Sequence of chain 17.A:
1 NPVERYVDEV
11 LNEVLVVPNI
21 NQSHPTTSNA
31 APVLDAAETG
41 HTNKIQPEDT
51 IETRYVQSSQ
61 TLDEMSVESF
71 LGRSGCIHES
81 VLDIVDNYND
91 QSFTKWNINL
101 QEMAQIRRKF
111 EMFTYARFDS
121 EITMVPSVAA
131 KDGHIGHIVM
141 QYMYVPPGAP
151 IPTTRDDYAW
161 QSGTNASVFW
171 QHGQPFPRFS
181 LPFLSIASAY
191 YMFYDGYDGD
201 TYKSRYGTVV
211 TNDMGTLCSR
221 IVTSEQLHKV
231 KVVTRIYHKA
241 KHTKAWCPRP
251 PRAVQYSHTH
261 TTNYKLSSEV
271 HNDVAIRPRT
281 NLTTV

A small-molecule ligand and the protein it binds are described below.
Small molecule (SMILES): Cc1cc(CCCOc2c(C)cc(-n3nnc(C)n3)cc2C)on1

Binding-site contacts:
Ligand atom N1A contacts residue LEU217 of chain 17.A at 3.4 Å.
Ligand atom O1 contacts residue LEU100 of chain 17.A at 3.8 Å.
Ligand atom C5 contacts residue LEU100 of chain 17.A at 4.0 Å (hydrophobic).
Ligand atom C3 contacts residue LEU100 of chain 17.A at 3.7 Å (hydrophobic).
Ligand atom N1A contacts residue MET124 of chain 17.A at 3.9 Å.
Ligand atom C3C contacts residue LEU181 of chain 17.A at 4.0 Å (hydrophobic).
Ligand atom CM2 contacts residue ILE122 of chain 17.A at 3.9 Å (hydrophobic).
Ligand atom N2 contacts residue LEU100 of chain 17.A at 3.8 Å.
Ligand atom C4A contacts residue TYR144 of chain 17.A at 3.5 Å (hydrophobic).
Ligand atom C4 contacts residue TYR190 of chain 17.A at 3.8 Å (hydrophobic).
Ligand atom C1B contacts residue ILE98 of chain 17.A at 3.6 Å (hydrophobic).
Ligand atom CM6 contacts residue TYR144 of chain 17.A at 3.7 Å (hydrophobic).
Ligand atom CM4 contacts residue TYR142 of chain 17.A at 3.9 Å (hydrophobic).
Ligand atom N2A contacts residue PHE179 of chain 17.A at 3.3 Å.
Ligand atom N3A contacts residue PHE179 of chain 17.A at 3.6 Å.
Ligand atom C1C contacts residue MET214 of chain 17.A at 3.4 Å (hydrophobic).
Ligand atom O1 contacts residue MET214 of chain 17.A at 3.2 Å.
Ligand atom C4 contacts residue MET214 of chain 17.A at 4.0 Å (hydrophobic).
Ligand atom CM6 contacts residue LEU184 of chain 17.A at 3.6 Å (hydrophobic).
Ligand atom N2 contacts residue MET214 of chain 17.A at 3.7 Å.
Ligand atom C6B contacts residue ILE98 of chain 17.A at 3.8 Å (hydrophobic).
Ligand atom N1A contacts residue PHE179 of chain 17.A at 3.2 Å.
Ligand atom N2A contacts residue TYR144 of chain 17.A at 4.0 Å.
Ligand atom C1B contacts residue LEU181 of chain 17.A at 3.9 Å (hydrophobic).
Ligand atom CM4 contacts residue TYR144 of chain 17.A at 3.8 Å (hydrophobic).
Ligand atom N5A contacts residue PHE179 of chain 17.A at 3.2 Å.
Ligand atom CM4 contacts residue ALA166 of chain 17.A at 3.1 Å (hydrophobic).
Ligand atom C6B contacts residue LEU181 of chain 17.A at 3.5 Å (hydrophobic).
Ligand atom CM2 contacts residue ILE77 of chain 17.A at 3.9 Å (hydrophobic).
Ligand atom C4 contacts residue LEU100 of chain 17.A at 3.8 Å (hydrophobic).
Ligand atom C5B contacts residue TYR144 of chain 17.A at 3.7 Å (hydrophobic).
Ligand atom C5B contacts residue LEU181 of chain 17.A at 3.6 Å (hydrophobic).
Ligand atom CM6 contacts residue LEU181 of chain 17.A at 3.8 Å (hydrophobic).
Ligand atom CM3 contacts residue TYR190 of chain 17.A at 3.8 Å (hydrophobic).
Ligand atom N5A contacts residue LEU217 of chain 17.A at 3.7 Å.
Ligand atom C5 contacts residue MET214 of chain 17.A at 3.7 Å (hydrophobic).
Ligand atom CM4 contacts residue VAL168 of chain 17.A at 3.9 Å (hydrophobic).
Ligand atom N3A contacts residue TYR144 of chain 17.A at 3.2 Å.
Ligand atom O1B contacts residue ILE98 of chain 17.A at 3.1 Å.
Ligand atom C4A contacts residue PHE179 of chain 17.A at 3.5 Å (hydrophobic).